A protein and the small-molecule ligand that binds it are described below.
Small molecule (SMILES): CC(=O)N[C@H]1[C@H](O[C@H]2[C@H](O)[C@@H](NC(C)=O)CO[C@@H]2CO)O[C@H](CO)[C@@H](O[C@@H]2O[C@H](CO)[C@@H](O)[C@H](O)[C@@H]2O)[C@@H]1O

Binding-site contacts:
Ligand atom C3 contacts residue ASN282 of chain 1.B at 3.8 Å.
Ligand atom O5 contacts residue ASN282 of chain 1.B at 2.4 Å (h-bond).
Ligand atom C4 contacts residue ASN282 of chain 1.B at 4.3 Å.
Ligand atom C7 contacts residue ASN282 of chain 1.B at 3.7 Å.
Ligand atom C5 contacts residue LYS558 of chain 1.A at 4.2 Å.
Ligand atom C6 contacts residue LYS558 of chain 1.A at 3.2 Å.
Ligand atom O6 contacts residue LYS558 of chain 1.A at 4.0 Å.
Ligand atom O7 contacts residue ASN280 of chain 1.B at 4.2 Å.
Ligand atom N2 contacts residue ASN282 of chain 1.B at 2.9 Å (h-bond).
Ligand atom C1 contacts residue ASN282 of chain 1.B at 1.4 Å.
Ligand atom O5 contacts residue LYS558 of chain 1.A at 4.4 Å.
Ligand atom C2 contacts residue ASN282 of chain 1.B at 2.5 Å.
Ligand atom C5 contacts residue ASN282 of chain 1.B at 3.7 Å.
Ligand atom C8 contacts residue ASN282 of chain 1.B at 4.1 Å.

Sequence of chain 1.B:
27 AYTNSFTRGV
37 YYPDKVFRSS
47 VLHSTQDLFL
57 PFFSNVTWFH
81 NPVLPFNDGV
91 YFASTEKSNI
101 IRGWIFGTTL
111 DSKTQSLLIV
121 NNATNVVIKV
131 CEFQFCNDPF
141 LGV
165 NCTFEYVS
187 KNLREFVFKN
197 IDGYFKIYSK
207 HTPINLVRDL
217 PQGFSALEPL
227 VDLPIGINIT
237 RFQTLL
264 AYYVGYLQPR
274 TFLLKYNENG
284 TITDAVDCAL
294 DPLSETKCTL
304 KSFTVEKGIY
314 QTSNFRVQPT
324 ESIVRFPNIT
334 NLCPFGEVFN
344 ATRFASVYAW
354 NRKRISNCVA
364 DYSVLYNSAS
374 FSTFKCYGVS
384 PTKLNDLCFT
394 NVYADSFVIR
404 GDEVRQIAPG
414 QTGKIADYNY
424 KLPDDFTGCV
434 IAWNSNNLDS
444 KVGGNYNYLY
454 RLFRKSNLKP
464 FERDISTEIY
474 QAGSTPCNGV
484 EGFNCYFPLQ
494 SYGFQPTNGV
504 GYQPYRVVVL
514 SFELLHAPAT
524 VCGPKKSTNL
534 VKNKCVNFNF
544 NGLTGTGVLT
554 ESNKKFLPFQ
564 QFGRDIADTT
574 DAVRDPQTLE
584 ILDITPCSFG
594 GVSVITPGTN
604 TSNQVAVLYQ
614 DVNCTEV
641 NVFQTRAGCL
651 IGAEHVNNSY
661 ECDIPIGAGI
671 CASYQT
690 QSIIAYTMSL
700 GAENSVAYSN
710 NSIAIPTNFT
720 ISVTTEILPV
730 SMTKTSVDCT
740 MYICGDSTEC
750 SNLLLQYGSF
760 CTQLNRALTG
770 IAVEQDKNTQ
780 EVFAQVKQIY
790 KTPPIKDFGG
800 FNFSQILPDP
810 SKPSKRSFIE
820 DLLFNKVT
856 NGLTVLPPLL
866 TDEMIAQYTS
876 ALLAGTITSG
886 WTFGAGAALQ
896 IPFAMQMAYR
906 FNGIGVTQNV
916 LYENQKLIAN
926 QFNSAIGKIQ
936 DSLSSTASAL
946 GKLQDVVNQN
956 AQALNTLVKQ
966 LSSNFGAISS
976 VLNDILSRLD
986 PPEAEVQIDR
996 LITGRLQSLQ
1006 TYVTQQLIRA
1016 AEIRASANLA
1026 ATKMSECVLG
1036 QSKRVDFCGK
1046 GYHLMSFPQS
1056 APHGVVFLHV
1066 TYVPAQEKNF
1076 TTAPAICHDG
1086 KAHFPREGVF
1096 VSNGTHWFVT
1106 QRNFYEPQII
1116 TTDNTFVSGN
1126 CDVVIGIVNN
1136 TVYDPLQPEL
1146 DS

Sequence of chain 1.A:
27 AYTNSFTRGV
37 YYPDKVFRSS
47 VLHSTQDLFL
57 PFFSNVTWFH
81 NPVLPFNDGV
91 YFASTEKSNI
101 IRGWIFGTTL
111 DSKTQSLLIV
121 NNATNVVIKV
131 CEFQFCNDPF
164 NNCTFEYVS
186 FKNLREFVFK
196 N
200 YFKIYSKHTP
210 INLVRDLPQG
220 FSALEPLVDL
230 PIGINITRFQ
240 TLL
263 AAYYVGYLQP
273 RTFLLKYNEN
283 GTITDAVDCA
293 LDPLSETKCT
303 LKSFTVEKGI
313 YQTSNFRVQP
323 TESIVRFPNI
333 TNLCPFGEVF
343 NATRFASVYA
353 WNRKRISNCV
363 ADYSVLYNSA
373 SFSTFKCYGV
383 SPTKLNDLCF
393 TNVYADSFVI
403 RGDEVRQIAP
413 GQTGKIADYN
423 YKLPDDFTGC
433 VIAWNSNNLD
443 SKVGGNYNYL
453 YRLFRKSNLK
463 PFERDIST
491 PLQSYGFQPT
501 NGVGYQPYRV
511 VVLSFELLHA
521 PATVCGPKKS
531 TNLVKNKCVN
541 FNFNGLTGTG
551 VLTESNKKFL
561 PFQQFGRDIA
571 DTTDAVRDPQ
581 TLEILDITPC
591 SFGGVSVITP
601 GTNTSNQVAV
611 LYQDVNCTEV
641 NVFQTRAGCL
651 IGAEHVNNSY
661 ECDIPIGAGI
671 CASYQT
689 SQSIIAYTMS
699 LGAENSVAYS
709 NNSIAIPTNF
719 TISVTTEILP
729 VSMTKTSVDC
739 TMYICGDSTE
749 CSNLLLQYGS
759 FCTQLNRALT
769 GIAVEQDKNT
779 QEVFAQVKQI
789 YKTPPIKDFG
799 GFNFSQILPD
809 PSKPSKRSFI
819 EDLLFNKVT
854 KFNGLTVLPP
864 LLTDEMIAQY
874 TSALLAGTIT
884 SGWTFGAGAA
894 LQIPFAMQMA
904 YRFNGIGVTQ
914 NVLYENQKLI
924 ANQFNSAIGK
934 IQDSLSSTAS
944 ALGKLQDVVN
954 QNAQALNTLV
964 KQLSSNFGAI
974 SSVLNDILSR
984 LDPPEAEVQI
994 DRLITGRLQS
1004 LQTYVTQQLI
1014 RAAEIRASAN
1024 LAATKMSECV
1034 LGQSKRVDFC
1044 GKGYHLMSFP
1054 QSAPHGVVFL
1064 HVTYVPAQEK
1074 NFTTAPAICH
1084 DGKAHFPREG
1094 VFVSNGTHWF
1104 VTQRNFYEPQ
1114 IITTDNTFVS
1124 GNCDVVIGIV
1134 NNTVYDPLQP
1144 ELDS